Binding-site contacts:
Ligand atom CB contacts residue HIS92 of chain 1.A at 3.2 Å.
Ligand atom CB contacts residue LEU91 of chain 1.A at 3.2 Å (hydrophobic).
Ligand atom O contacts residue TYR94 of chain 1.A at 2.8 Å (h-bond).
Ligand atom NH2 contacts residue TYR54 of chain 1.B at 3.4 Å.
Ligand atom CH2 contacts residue GLY33 of chain 1.B at 3.5 Å.
Ligand atom OD2 contacts residue ARG100 of chain 1.B at 2.9 Å (salt-bridge).
Ligand atom N contacts residue HIS92 of chain 1.A at 2.8 Å (h-bond).
Ligand atom O2 contacts residue GLY33 of chain 1.B at 2.6 Å (h-bond).
Ligand atom O contacts residue PHE93 of chain 1.A at 3.3 Å.
Ligand atom OE1 contacts residue TYR94 of chain 1.A at 3.5 Å.
Ligand atom O3 contacts residue SER55 of chain 1.B at 3.1 Å (h-bond).
Ligand atom CZ2 contacts residue GLY33 of chain 1.B at 3.2 Å.
Ligand atom NE contacts residue TYR54 of chain 1.B at 3.6 Å.
Ligand atom CG contacts residue LEU91 of chain 1.A at 3.1 Å (hydrophobic).
Ligand atom CH2 contacts residue PRO103 of chain 1.B at 3.6 Å (hydrophobic).
Ligand atom N contacts residue TYR94 of chain 1.A at 3.4 Å (h-bond).
Ligand atom O2 contacts residue SER55 of chain 1.B at 3.0 Å (h-bond).
Ligand atom OD2 contacts residue LEU91 of chain 1.A at 3.3 Å (h-bond).
Ligand atom CA contacts residue TYR94 of chain 1.A at 3.6 Å (hydrophobic).
Ligand atom CZ contacts residue TYR54 of chain 1.B at 3.6 Å (hydrophobic).
Ligand atom OD1 contacts residue ARG100 of chain 1.B at 2.9 Å (salt-bridge).
Ligand atom CA contacts residue HIS92 of chain 1.A at 3.6 Å.
Ligand atom OD1 contacts residue HIS96 of chain 1.A at 2.6 Å (h-bond).
Ligand atom CD2 contacts residue HIS92 of chain 1.A at 3.4 Å.
Ligand atom CB contacts residue TYR94 of chain 1.A at 3.4 Å (hydrophobic).
Ligand atom CD1 contacts residue VAL116 of chain 1.B at 3.4 Å (hydrophobic).
Ligand atom N1 contacts residue SER55 of chain 1.B at 3.4 Å (h-bond).
Ligand atom CD1 contacts residue ARG100 of chain 1.B at 3.5 Å.
Ligand atom O3 contacts residue ASP56 of chain 1.B at 3.0 Å.
Ligand atom O contacts residue ARG113 of chain 1.B at 2.9 Å (salt-bridge).
Ligand atom OD1 contacts residue TYR94 of chain 1.A at 3.4 Å (h-bond).
Ligand atom CG contacts residue HIS96 of chain 1.A at 3.6 Å.
Ligand atom NH2 contacts residue ASP56 of chain 1.B at 2.4 Å (salt-bridge).
Ligand atom CD contacts residue ARG60 of chain 1.B at 3.5 Å.
Ligand atom CG contacts residue ARG100 of chain 1.B at 3.5 Å.
Ligand atom N contacts residue TYR94 of chain 1.A at 3.5 Å (h-bond).
Ligand atom OD1 contacts residue LEU91 of chain 1.A at 3.6 Å.
Ligand atom O contacts residue ARG113 of chain 1.B at 2.9 Å (salt-bridge).
Ligand atom O contacts residue TYR94 of chain 1.A at 3.4 Å.
Ligand atom OE2 contacts residue ARG60 of chain 1.B at 2.6 Å (salt-bridge).

Sequence of chain 1.B:
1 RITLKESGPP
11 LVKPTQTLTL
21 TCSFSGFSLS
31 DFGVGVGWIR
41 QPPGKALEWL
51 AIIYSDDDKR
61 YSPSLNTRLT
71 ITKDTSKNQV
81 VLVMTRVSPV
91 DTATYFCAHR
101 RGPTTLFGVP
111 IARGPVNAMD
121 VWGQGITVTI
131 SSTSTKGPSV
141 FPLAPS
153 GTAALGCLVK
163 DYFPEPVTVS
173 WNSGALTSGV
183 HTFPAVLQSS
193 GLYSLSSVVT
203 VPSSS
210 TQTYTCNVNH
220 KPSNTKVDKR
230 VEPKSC

The protein below binds the small molecule below.
Small molecule (SMILES): CC(C)C[C@H](NC(=O)[C@@H](N)CCC(=O)O)C(=O)N[C@@H](CC(=O)O)C(=O)N[C@@H](CCCNC(=N)N[N+](=O)O)C(=O)N[C@@H](CC1=CN=C2C=CC=CC12)C(=O)N[C@@H](C)C(=O)N[C@@H](CO)C(=O)O

Sequence of chain 1.A:
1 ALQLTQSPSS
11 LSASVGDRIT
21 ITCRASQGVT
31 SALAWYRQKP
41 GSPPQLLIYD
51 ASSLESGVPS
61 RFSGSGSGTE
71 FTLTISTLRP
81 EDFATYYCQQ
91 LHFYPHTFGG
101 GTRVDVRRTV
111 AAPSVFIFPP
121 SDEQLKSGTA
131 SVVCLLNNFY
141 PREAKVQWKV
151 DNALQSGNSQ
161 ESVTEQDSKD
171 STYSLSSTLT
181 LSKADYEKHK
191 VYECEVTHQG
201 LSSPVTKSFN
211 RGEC